Sequence of chain 3.A:
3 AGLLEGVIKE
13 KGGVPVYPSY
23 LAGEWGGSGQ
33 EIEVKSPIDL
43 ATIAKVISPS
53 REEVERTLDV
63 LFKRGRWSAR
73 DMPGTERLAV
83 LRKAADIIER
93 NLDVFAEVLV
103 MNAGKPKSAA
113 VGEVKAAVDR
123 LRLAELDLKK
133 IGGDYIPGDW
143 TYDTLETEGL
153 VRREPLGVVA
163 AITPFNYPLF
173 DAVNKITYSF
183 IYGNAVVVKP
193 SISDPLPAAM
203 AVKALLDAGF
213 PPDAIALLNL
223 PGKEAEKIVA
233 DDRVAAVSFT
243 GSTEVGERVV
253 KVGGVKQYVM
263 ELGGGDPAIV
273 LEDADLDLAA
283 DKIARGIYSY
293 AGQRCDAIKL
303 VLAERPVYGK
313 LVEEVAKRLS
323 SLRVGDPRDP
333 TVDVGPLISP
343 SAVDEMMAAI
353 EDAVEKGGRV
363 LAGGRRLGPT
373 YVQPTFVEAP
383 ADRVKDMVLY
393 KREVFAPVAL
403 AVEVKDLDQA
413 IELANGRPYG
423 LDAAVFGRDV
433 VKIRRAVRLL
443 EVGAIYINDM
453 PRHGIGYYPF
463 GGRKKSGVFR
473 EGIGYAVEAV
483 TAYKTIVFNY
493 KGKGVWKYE

Sequence of chain 1.A:
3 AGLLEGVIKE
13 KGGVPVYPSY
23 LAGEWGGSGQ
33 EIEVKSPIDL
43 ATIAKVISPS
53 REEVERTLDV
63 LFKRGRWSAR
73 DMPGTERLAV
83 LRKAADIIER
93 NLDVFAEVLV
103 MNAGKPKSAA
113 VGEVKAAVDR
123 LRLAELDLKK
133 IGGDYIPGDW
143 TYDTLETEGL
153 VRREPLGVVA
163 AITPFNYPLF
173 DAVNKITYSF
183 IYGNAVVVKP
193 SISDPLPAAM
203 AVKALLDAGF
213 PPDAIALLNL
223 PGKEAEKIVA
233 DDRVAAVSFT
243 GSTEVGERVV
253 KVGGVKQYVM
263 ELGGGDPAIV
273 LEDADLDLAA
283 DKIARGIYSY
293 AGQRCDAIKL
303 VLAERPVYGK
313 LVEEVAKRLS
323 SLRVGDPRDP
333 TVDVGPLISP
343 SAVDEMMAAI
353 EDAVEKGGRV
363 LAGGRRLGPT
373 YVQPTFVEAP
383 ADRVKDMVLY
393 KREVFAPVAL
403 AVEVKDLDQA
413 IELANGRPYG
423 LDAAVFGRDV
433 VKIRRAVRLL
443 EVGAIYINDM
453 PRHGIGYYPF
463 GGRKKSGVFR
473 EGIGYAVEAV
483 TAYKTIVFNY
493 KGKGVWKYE

Sequence of chain 4.A:
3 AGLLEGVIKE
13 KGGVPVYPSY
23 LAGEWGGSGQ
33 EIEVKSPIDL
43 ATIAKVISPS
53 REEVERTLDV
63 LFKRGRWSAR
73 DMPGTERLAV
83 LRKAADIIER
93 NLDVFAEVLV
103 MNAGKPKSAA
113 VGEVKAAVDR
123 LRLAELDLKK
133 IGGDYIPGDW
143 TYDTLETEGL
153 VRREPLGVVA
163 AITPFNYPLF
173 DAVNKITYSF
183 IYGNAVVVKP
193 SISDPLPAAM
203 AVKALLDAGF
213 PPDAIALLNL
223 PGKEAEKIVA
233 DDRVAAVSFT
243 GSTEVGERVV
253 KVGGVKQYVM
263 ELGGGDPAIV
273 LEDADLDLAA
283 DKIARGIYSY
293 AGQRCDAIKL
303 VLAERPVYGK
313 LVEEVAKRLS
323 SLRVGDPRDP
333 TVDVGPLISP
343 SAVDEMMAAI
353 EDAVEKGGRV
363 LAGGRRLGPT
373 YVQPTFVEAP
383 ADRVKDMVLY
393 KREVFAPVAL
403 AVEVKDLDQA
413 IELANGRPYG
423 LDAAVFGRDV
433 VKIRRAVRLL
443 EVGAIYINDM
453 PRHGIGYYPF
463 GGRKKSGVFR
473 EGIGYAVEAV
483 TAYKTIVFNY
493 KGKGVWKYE

Binding-site contacts:
Ligand atom C2 contacts residue ARG155 of chain 3.A at 4.0 Å.
Ligand atom O3 contacts residue ASP141 of chain 1.A at 2.8 Å (salt-bridge).
Ligand atom O2P contacts residue GLU156 of chain 3.A at 3.5 Å (salt-bridge).
Ligand atom P contacts residue ARG440 of chain 4.A at 3.6 Å.
Ligand atom O1 contacts residue PRO157 of chain 3.A at 4.2 Å.
Ligand atom O1 contacts residue TYR184 of chain 3.A at 3.1 Å (h-bond).
Ligand atom O1P contacts residue ARG154 of chain 3.A at 3.4 Å (salt-bridge).
Ligand atom C3 contacts residue TRP142 of chain 1.A at 3.8 Å (hydrophobic).
Ligand atom O2 contacts residue ARG155 of chain 3.A at 3.7 Å.
Ligand atom P contacts residue ARG154 of chain 3.A at 3.9 Å.
Ligand atom O2 contacts residue PRO139 of chain 1.A at 3.7 Å.
Ligand atom O2P contacts residue ARG154 of chain 3.A at 3.7 Å.
Ligand atom P contacts residue TRP498 of chain 1.A at 3.8 Å.
Ligand atom O3P contacts residue ARG440 of chain 4.A at 2.6 Å (salt-bridge).
Ligand atom C3 contacts residue ASP141 of chain 1.A at 3.6 Å.
Ligand atom O3 contacts residue ILE133 of chain 3.A at 3.9 Å.
Ligand atom O5 contacts residue ARG154 of chain 3.A at 4.1 Å.
Ligand atom O6 contacts residue ARG154 of chain 3.A at 3.8 Å.
Ligand atom O5 contacts residue ARG155 of chain 3.A at 3.9 Å.
Ligand atom O3P contacts residue TRP498 of chain 1.A at 3.6 Å (h-bond).
Ligand atom C3 contacts residue ILE133 of chain 3.A at 3.8 Å (hydrophobic).
Ligand atom O3P contacts residue ARG72 of chain 3.A at 3.1 Å (salt-bridge).
Ligand atom O3 contacts residue TRP142 of chain 1.A at 3.1 Å (h-bond).
Ligand atom C1 contacts residue ARG155 of chain 3.A at 3.8 Å.
Ligand atom P contacts residue ARG72 of chain 3.A at 3.6 Å.
Ligand atom O1 contacts residue ARG155 of chain 3.A at 3.9 Å.
Ligand atom O4 contacts residue TRP142 of chain 1.A at 4.0 Å.
Ligand atom O1P contacts residue TRP498 of chain 1.A at 2.8 Å (h-bond).
Ligand atom C4 contacts residue ARG79 of chain 3.A at 4.0 Å.
Ligand atom O4 contacts residue ARG79 of chain 3.A at 2.7 Å (salt-bridge).
Ligand atom O4 contacts residue ASP141 of chain 1.A at 2.7 Å (salt-bridge).
Ligand atom C1 contacts residue ILE133 of chain 3.A at 3.4 Å (hydrophobic).
Ligand atom C2 contacts residue ILE133 of chain 3.A at 4.2 Å (hydrophobic).
Ligand atom O2P contacts residue ARG72 of chain 3.A at 2.4 Å (salt-bridge).
Ligand atom O6 contacts residue ARG72 of chain 3.A at 4.0 Å.
Ligand atom O1P contacts residue ARG440 of chain 4.A at 3.7 Å.
Ligand atom C4 contacts residue ASP141 of chain 1.A at 3.1 Å.
Ligand atom O2 contacts residue ARG154 of chain 3.A at 3.5 Å (salt-bridge).
Ligand atom O3 contacts residue PRO139 of chain 1.A at 3.1 Å.
Ligand atom O2P contacts residue ARG440 of chain 4.A at 3.9 Å.

A small-molecule ligand and the protein it binds are described below.
Small molecule (SMILES): O=P(O)(O)OC[C@H]1O[C@](O)(CO)[C@@H](O)[C@@H]1O